Binding-site contacts:
Ligand atom N3 contacts residue GLN270 of chain 1.B at 2.9 Å (h-bond).
Ligand atom N3 contacts residue ARG266 of chain 1.B at 3.4 Å.
Ligand atom O3 contacts residue GLN80 of chain 1.B at 3.7 Å.
Ligand atom O3 contacts residue ARG266 of chain 1.B at 3.3 Å (salt-bridge).
Ligand atom C17 contacts residue SER265 of chain 1.B at 3.6 Å.
Ligand atom CL1 contacts residue LEU284 of chain 1.B at 3.7 Å.
Ligand atom C9 contacts residue GLN80 of chain 1.B at 3.6 Å.
Ligand atom C1 contacts residue ARG266 of chain 1.B at 3.5 Å.
Ligand atom C15 contacts residue GLU84 of chain 1.B at 3.6 Å.
Ligand atom C22 contacts residue SER265 of chain 1.B at 3.6 Å.
Ligand atom C5 contacts residue ASN282 of chain 1.B at 3.3 Å.
Ligand atom C21 contacts residue SER265 of chain 1.B at 3.7 Å.
Ligand atom C8 contacts residue GLN270 of chain 1.B at 3.4 Å.
Ligand atom C18 contacts residue SER265 of chain 1.B at 3.5 Å.
Ligand atom C23 contacts residue SER265 of chain 1.B at 3.6 Å.
Ligand atom O1 contacts residue TYR81 of chain 1.B at 3.4 Å.
Ligand atom C6 contacts residue TYR81 of chain 1.B at 3.7 Å (hydrophobic).
Ligand atom C3 contacts residue TYR81 of chain 1.B at 3.8 Å (hydrophobic).
Ligand atom O2 contacts residue LEU263 of chain 1.B at 3.1 Å (h-bond).
Ligand atom C13 contacts residue GLN80 of chain 1.B at 3.7 Å.
Ligand atom N1 contacts residue ARG266 of chain 1.B at 3.7 Å.
Ligand atom C8 contacts residue HIS85 of chain 1.B at 3.7 Å.
Ligand atom C11 contacts residue GLN80 of chain 1.B at 3.7 Å.
Ligand atom O3 contacts residue LEU263 of chain 1.B at 2.7 Å (h-bond).
Ligand atom C1 contacts residue GLN270 of chain 1.B at 3.6 Å.
Ligand atom C7 contacts residue GLN270 of chain 1.B at 3.3 Å.
Ligand atom C12 contacts residue GLN80 of chain 1.B at 3.6 Å.
Ligand atom N4 contacts residue ARG266 of chain 1.B at 3.1 Å (salt-bridge).
Ligand atom C10 contacts residue GLN80 of chain 1.B at 3.5 Å.
Ligand atom O3 contacts residue TYR264 of chain 1.B at 3.2 Å (h-bond).
Ligand atom C18 contacts residue LEU263 of chain 1.B at 3.7 Å (hydrophobic).
Ligand atom O1 contacts residue HIS85 of chain 1.B at 3.4 Å.
Ligand atom C7 contacts residue HIS85 of chain 1.B at 3.7 Å.
Ligand atom C4 contacts residue TYR81 of chain 1.B at 3.6 Å (hydrophobic).
Ligand atom CL1 contacts residue ASN282 of chain 1.B at 3.4 Å.
Ligand atom N4 contacts residue GLN270 of chain 1.B at 3.4 Å (h-bond).
Ligand atom C2 contacts residue ARG266 of chain 1.B at 3.7 Å.
Ligand atom N4 contacts residue SER265 of chain 1.B at 3.6 Å.
Ligand atom C15 contacts residue GLN80 of chain 1.B at 3.5 Å.
Ligand atom C5 contacts residue TYR81 of chain 1.B at 3.6 Å (hydrophobic).

Sequence of chain 1.B:
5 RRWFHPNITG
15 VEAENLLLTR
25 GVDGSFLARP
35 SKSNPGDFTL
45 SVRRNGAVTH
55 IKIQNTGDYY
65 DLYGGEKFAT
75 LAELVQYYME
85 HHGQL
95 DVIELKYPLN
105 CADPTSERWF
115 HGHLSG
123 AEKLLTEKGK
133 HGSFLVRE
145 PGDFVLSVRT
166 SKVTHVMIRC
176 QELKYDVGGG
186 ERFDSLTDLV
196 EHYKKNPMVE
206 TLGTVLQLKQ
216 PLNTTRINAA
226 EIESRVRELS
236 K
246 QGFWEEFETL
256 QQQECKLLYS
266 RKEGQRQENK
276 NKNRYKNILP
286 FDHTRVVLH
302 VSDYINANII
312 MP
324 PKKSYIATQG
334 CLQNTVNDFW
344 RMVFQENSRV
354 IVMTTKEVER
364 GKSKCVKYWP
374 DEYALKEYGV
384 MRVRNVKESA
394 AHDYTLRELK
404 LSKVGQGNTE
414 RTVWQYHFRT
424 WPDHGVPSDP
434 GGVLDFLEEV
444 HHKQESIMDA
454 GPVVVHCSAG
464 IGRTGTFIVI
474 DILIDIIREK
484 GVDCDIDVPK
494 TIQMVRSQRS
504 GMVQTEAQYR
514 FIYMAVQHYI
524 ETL

A protein and the small-molecule ligand that binds it are described below.
Small molecule (SMILES): COc1cccc(-c2nnc3n(Cc4ccccc4Cl)c(=O)c4ccccc4n23)c1O